The protein below binds the small molecule below.
Small molecule (SMILES): CC(C(=O)O)C(=O)O

Binding-site contacts:
Ligand atom C1 contacts residue GLN94 of chain 2.A at 3.7 Å.
Ligand atom C contacts residue TYR155 of chain 2.A at 3.1 Å (hydrophobic).
Ligand atom CA contacts residue NAD1 of chain 2.B at 3.8 Å.
Ligand atom O contacts residue NAD1 of chain 2.B at 3.5 Å.
Ligand atom O1 contacts residue GLN94 of chain 2.A at 3.0 Å (h-bond).
Ligand atom O1 contacts residue TRP187 of chain 2.A at 3.9 Å.
Ligand atom C1 contacts residue LYS152 of chain 2.A at 3.2 Å.
Ligand atom O2 contacts residue LEU192 of chain 2.A at 3.8 Å.
Ligand atom O1 contacts residue LYS152 of chain 2.A at 3.3 Å (salt-bridge).
Ligand atom CB contacts residue GLY186 of chain 2.A at 4.4 Å.
Ligand atom C contacts residue NAD1 of chain 2.B at 3.2 Å.
Ligand atom O2 contacts residue SER142 of chain 2.A at 4.2 Å.
Ligand atom C1 contacts residue GLN196 of chain 2.A at 3.7 Å.
Ligand atom O2 contacts residue NAD1 of chain 2.B at 3.1 Å.
Ligand atom CB contacts residue TRP257 of chain 2.A at 3.7 Å (hydrophobic).
Ligand atom OXT contacts residue TRP187 of chain 2.A at 3.8 Å.
Ligand atom OXT contacts residue GLN196 of chain 2.A at 4.4 Å.
Ligand atom O contacts residue SER142 of chain 2.A at 2.5 Å (h-bond).
Ligand atom O contacts residue TYR155 of chain 2.A at 3.1 Å (h-bond).
Ligand atom C1 contacts residue TRP187 of chain 2.A at 3.5 Å (hydrophobic).
Ligand atom C contacts residue SER142 of chain 2.A at 3.6 Å.
Ligand atom CA contacts residue HIS144 of chain 2.A at 4.3 Å.
Ligand atom OXT contacts residue LYS152 of chain 2.A at 2.6 Å (salt-bridge).
Ligand atom CA contacts residue TRP187 of chain 2.A at 3.7 Å (hydrophobic).
Ligand atom O1 contacts residue GLN196 of chain 2.A at 2.7 Å (h-bond).
Ligand atom C contacts residue HIS144 of chain 2.A at 4.0 Å.
Ligand atom O contacts residue HIS144 of chain 2.A at 3.1 Å (h-bond).
Ligand atom C1 contacts residue HIS144 of chain 2.A at 4.0 Å.
Ligand atom CB contacts residue HIS144 of chain 2.A at 4.1 Å.
Ligand atom CB contacts residue TRP187 of chain 2.A at 3.4 Å (hydrophobic).
Ligand atom OXT contacts residue GLN94 of chain 2.A at 3.9 Å.
Ligand atom O2 contacts residue TYR155 of chain 2.A at 2.4 Å (h-bond).
Ligand atom OXT contacts residue HIS144 of chain 2.A at 2.9 Å.
Ligand atom O1 contacts residue LEU192 of chain 2.A at 3.8 Å.
Ligand atom CB contacts residue NAD1 of chain 2.B at 4.0 Å.

Sequence of chain 2.A:
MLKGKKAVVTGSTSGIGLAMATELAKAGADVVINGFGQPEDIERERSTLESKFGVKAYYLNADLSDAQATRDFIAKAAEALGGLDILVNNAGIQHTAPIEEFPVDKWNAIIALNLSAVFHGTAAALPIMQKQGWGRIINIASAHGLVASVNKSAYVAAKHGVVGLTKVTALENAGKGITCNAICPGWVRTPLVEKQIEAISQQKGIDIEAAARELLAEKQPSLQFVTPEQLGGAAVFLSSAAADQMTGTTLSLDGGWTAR